Binding-site contacts:
Ligand atom OXT contacts residue LEU274 of chain 1.A at 3.7 Å.
Ligand atom O contacts residue VAL277 of chain 1.A at 2.9 Å (h-bond).
Ligand atom O contacts residue ASN321 of chain 1.A at 3.1 Å (h-bond).
Ligand atom O contacts residue ASN321 of chain 1.A at 4.0 Å.
Ligand atom O contacts residue PRO278 of chain 1.A at 3.4 Å.
Ligand atom O contacts residue ARG275 of chain 1.A at 2.9 Å (salt-bridge).
Ligand atom O contacts residue VAL279 of chain 1.A at 3.5 Å (h-bond).
Ligand atom O contacts residue LEU274 of chain 1.A at 3.5 Å.
Ligand atom C contacts residue VAL277 of chain 1.A at 3.9 Å (hydrophobic).
Ligand atom CD1 contacts residue LEU287 of chain 1.A at 3.6 Å (hydrophobic).
Ligand atom C contacts residue VAL277 of chain 1.A at 3.7 Å (hydrophobic).
Ligand atom CG2 contacts residue ARG242 of chain 1.A at 3.7 Å.
Ligand atom CD2 contacts residue PRO278 of chain 1.A at 3.8 Å (hydrophobic).
Ligand atom OH contacts residue ASN243 of chain 1.A at 3.9 Å.
Ligand atom OH contacts residue ASP238 of chain 1.A at 2.7 Å (salt-bridge).
Ligand atom CA contacts residue VAL277 of chain 1.A at 4.0 Å (hydrophobic).
Ligand atom N contacts residue VAL277 of chain 1.A at 3.0 Å (h-bond).
Ligand atom CE2 contacts residue PRO278 of chain 1.A at 3.6 Å (hydrophobic).
Ligand atom CA contacts residue ARG275 of chain 1.A at 3.2 Å.
Ligand atom CA contacts residue ARG275 of chain 1.A at 3.9 Å.
Ligand atom C contacts residue ARG275 of chain 1.A at 3.5 Å.
Ligand atom CD2 contacts residue VAL277 of chain 1.A at 4.1 Å (hydrophobic).
Ligand atom CB contacts residue VAL277 of chain 1.A at 4.1 Å (hydrophobic).
Ligand atom CZ contacts residue ARG242 of chain 1.A at 3.6 Å.
Ligand atom OH contacts residue ARG242 of chain 1.A at 2.9 Å (salt-bridge).
Ligand atom CE2 contacts residue MET259 of chain 1.A at 3.8 Å (hydrophobic).
Ligand atom C contacts residue ARG275 of chain 1.A at 4.1 Å.
Ligand atom CA contacts residue VAL277 of chain 1.A at 3.4 Å (hydrophobic).
Ligand atom CD contacts residue ASN321 of chain 1.A at 4.0 Å.
Ligand atom CZ contacts residue ASP238 of chain 1.A at 3.5 Å.
Ligand atom O contacts residue VAL277 of chain 1.A at 3.6 Å.
Ligand atom O contacts residue GLN276 of chain 1.A at 3.6 Å.
Ligand atom CG2 contacts residue TRP281 of chain 1.A at 3.9 Å (hydrophobic).
Ligand atom CD1 contacts residue VAL277 of chain 1.A at 3.8 Å (hydrophobic).
Ligand atom CE1 contacts residue ARG242 of chain 1.A at 3.8 Å.
Ligand atom OE2 contacts residue ASN321 of chain 1.A at 3.0 Å (h-bond).
Ligand atom CE2 contacts residue ASP238 of chain 1.A at 3.5 Å.
Ligand atom N contacts residue ARG275 of chain 1.A at 2.9 Å (salt-bridge).
Ligand atom O contacts residue ARG275 of chain 1.A at 3.3 Å (salt-bridge).
Ligand atom C contacts residue LEU274 of chain 1.A at 3.6 Å (hydrophobic).

Sequence of chain 1.A:
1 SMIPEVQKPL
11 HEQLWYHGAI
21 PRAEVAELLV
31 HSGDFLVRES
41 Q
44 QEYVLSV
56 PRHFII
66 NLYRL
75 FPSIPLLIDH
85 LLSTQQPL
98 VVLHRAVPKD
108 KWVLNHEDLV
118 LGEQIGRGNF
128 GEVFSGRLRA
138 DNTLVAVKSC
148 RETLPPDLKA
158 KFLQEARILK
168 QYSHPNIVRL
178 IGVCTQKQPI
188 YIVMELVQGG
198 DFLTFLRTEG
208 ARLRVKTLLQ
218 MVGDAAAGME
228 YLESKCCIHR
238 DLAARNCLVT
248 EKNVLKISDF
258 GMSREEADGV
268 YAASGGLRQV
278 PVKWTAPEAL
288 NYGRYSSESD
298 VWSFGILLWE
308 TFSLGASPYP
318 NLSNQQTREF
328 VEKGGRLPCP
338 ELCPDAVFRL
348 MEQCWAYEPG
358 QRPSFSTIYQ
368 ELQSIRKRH

This small molecule binds to this protein.
Small molecule (SMILES): CC[C@H](C)[C@H](NC(C)=O)C(=O)N[C@@H](Cc1ccc(O)cc1)C(=O)N[C@@H](CCC(=O)O)C(=O)N[C@@H](CO)C(=O)N[C@@H](CC(C)C)C(=O)O